Sequence of chain 26.F:
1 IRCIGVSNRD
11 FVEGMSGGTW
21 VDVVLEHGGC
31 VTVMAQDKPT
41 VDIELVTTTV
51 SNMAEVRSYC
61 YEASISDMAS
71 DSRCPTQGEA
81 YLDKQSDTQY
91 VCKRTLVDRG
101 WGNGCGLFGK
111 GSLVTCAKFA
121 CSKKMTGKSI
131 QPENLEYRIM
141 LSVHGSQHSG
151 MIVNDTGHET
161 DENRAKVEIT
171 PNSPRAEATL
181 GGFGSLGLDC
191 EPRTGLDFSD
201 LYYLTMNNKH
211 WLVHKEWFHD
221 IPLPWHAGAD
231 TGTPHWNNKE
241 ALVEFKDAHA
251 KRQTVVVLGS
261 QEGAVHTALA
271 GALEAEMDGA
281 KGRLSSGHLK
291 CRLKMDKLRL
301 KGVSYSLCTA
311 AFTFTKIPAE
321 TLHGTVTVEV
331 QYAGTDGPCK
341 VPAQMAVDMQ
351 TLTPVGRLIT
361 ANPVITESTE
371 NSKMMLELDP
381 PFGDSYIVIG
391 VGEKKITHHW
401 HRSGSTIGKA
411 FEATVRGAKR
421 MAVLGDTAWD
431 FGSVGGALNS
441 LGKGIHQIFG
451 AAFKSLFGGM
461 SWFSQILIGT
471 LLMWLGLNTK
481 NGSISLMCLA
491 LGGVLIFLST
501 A

The protein below binds the small molecule below.
Small molecule (SMILES): CC(=O)N[C@H]1[C@H](O[C@H]2[C@H](O)[C@@H](NC(C)=O)CO[C@@H]2CO)O[C@H](CO)[C@@H](O)[C@@H]1O

Binding-site contacts:
Ligand atom C5 contacts residue ASN154 of chain 26.F at 2.1 Å.
Ligand atom O6 contacts residue THR156 of chain 26.F at 1.2 Å (h-bond).
Ligand atom C6 contacts residue THR156 of chain 26.F at 1.8 Å.
Ligand atom N2 contacts residue GLY150 of chain 26.F at 4.1 Å.
Ligand atom O4 contacts residue ASN154 of chain 26.F at 3.5 Å (h-bond).
Ligand atom O7 contacts residue HIS148 of chain 26.F at 3.3 Å (h-bond).
Ligand atom O5 contacts residue THR156 of chain 26.F at 3.8 Å.
Ligand atom C4 contacts residue THR156 of chain 26.F at 4.1 Å.
Ligand atom O4 contacts residue THR156 of chain 26.F at 4.2 Å.
Ligand atom C4 contacts residue ASN154 of chain 26.F at 3.2 Å.
Ligand atom C6 contacts residue GLY157 of chain 26.F at 4.2 Å.
Ligand atom C6 contacts residue ASN154 of chain 26.F at 3.0 Å.
Ligand atom O7 contacts residue THR156 of chain 26.F at 2.4 Å.
Ligand atom N2 contacts residue MET151 of chain 26.F at 3.4 Å.
Ligand atom C2 contacts residue ASN154 of chain 26.F at 3.5 Å.
Ligand atom C8 contacts residue THR156 of chain 26.F at 2.9 Å.
Ligand atom C8 contacts residue HIS148 of chain 26.F at 1.2 Å.
Ligand atom N2 contacts residue HIS148 of chain 26.F at 2.8 Å (h-bond).
Ligand atom N2 contacts residue THR156 of chain 26.F at 4.3 Å.
Ligand atom O5 contacts residue ARG164 of chain 26.F at 4.3 Å.
Ligand atom C2 contacts residue MET151 of chain 26.F at 4.1 Å (hydrophobic).
Ligand atom C7 contacts residue HIS148 of chain 26.F at 2.3 Å.
Ligand atom C2 contacts residue HIS148 of chain 26.F at 4.2 Å.
Ligand atom C3 contacts residue ASN154 of chain 26.F at 3.5 Å.
Ligand atom C1 contacts residue MET151 of chain 26.F at 3.6 Å (hydrophobic).
Ligand atom C7 contacts residue MET151 of chain 26.F at 4.0 Å (hydrophobic).
Ligand atom N2 contacts residue ASN154 of chain 26.F at 4.3 Å.
Ligand atom C1 contacts residue GLY150 of chain 26.F at 3.8 Å.
Ligand atom C8 contacts residue GLY157 of chain 26.F at 4.5 Å.
Ligand atom C2 contacts residue GLY150 of chain 26.F at 4.5 Å.
Ligand atom O6 contacts residue ASN154 of chain 26.F at 2.4 Å (h-bond).
Ligand atom C1 contacts residue ASN154 of chain 26.F at 2.5 Å.
Ligand atom O6 contacts residue ASP155 of chain 26.F at 4.2 Å.
Ligand atom C8 contacts residue MET151 of chain 26.F at 4.1 Å (hydrophobic).
Ligand atom C6 contacts residue ASP155 of chain 26.F at 4.3 Å.
Ligand atom C7 contacts residue THR156 of chain 26.F at 3.4 Å.
Ligand atom O5 contacts residue ASN154 of chain 26.F at 2.4 Å (h-bond).
Ligand atom C5 contacts residue THR156 of chain 26.F at 3.2 Å.